Sequence of chain 1.A:
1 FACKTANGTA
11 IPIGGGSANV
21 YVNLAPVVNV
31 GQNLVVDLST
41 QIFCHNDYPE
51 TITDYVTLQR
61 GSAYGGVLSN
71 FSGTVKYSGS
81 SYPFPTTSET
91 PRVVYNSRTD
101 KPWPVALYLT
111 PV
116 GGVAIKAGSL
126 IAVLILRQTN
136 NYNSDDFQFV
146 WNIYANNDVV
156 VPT

Binding-site contacts:
Ligand atom C5 contacts residue ILE52 of chain 1.A at 3.9 Å (hydrophobic).
Ligand atom C2 contacts residue ASP140 of chain 1.A at 3.9 Å.
Ligand atom C6 contacts residue PHE1 of chain 1.A at 3.7 Å (hydrophobic).
Ligand atom C5 contacts residue PHE1 of chain 1.A at 3.7 Å (hydrophobic).
Ligand atom CAD contacts residue TYR48 of chain 1.A at 3.7 Å (hydrophobic).
Ligand atom C6 contacts residue ASP47 of chain 1.A at 3.7 Å.
Ligand atom O3 contacts residue ASN135 of chain 1.A at 3.6 Å.
Ligand atom C1 contacts residue PHE1 of chain 1.A at 3.8 Å (hydrophobic).
Ligand atom C2 contacts residue PHE1 of chain 1.A at 3.8 Å (hydrophobic).
Ligand atom O4 contacts residue ASP54 of chain 1.A at 2.7 Å (salt-bridge).
Ligand atom NAQ contacts residue TYR48 of chain 1.A at 3.5 Å (h-bond).
Ligand atom O5 contacts residue PHE1 of chain 1.A at 3.2 Å (h-bond).
Ligand atom O3 contacts residue PHE142 of chain 1.A at 3.7 Å.
Ligand atom O6 contacts residue PHE1 of chain 1.A at 2.7 Å (h-bond).
Ligand atom C4 contacts residue ASP54 of chain 1.A at 3.5 Å.
Ligand atom O6 contacts residue ASP47 of chain 1.A at 3.0 Å (salt-bridge).
Ligand atom C6 contacts residue TYR48 of chain 1.A at 3.9 Å (hydrophobic).
Ligand atom O6 contacts residue ASN46 of chain 1.A at 3.4 Å (h-bond).
Ligand atom C3 contacts residue ASP140 of chain 1.A at 3.2 Å.
Ligand atom O3 contacts residue GLN133 of chain 1.A at 3.1 Å (h-bond).
Ligand atom O4 contacts residue ILE52 of chain 1.A at 3.7 Å.
Ligand atom O5 contacts residue ASP47 of chain 1.A at 3.8 Å.
Ligand atom CAG contacts residue ILE52 of chain 1.A at 3.8 Å (hydrophobic).
Ligand atom CAM contacts residue TYR137 of chain 1.A at 3.8 Å (hydrophobic).
Ligand atom O2 contacts residue ILE13 of chain 1.A at 3.4 Å.
Ligand atom C4 contacts residue PHE1 of chain 1.A at 3.7 Å (hydrophobic).
Ligand atom O4 contacts residue ASN135 of chain 1.A at 2.8 Å (h-bond).
Ligand atom O3 contacts residue ASP140 of chain 1.A at 2.7 Å (salt-bridge).
Ligand atom C4 contacts residue GLN133 of chain 1.A at 3.7 Å.
Ligand atom CAJ contacts residue TYR48 of chain 1.A at 3.3 Å (hydrophobic).
Ligand atom C3 contacts residue ASN135 of chain 1.A at 3.9 Å.
Ligand atom CAI contacts residue TYR48 of chain 1.A at 3.5 Å (hydrophobic).
Ligand atom C6 contacts residue ASN46 of chain 1.A at 3.4 Å.
Ligand atom O2 contacts residue PHE1 of chain 1.A at 2.8 Å (h-bond).
Ligand atom O4 contacts residue GLN133 of chain 1.A at 3.4 Å (h-bond).
Ligand atom CAF contacts residue ILE52 of chain 1.A at 3.8 Å (hydrophobic).
Ligand atom C6 contacts residue ASP54 of chain 1.A at 3.4 Å.
Ligand atom C4 contacts residue ASN135 of chain 1.A at 3.9 Å.
Ligand atom O6 contacts residue ASP54 of chain 1.A at 2.6 Å (salt-bridge).
Ligand atom CAF contacts residue TYR137 of chain 1.A at 3.9 Å (hydrophobic).

This small molecule binds to this protein.
Small molecule (SMILES): CNS(=O)(=O)c1ccc(-c2ccc(O[C@H]3O[C@H](CO)[C@@H](O)[C@H](O)[C@@H]3O)cc2)cc1